Binding-site contacts:
Ligand atom C2 contacts residue SER142 of chain 1.B at 3.8 Å.
Ligand atom O1D contacts residue GLN114 of chain 1.B at 2.8 Å (h-bond).
Ligand atom O2A contacts residue ASN111 of chain 1.B at 3.6 Å.
Ligand atom C6 contacts residue ARG143 of chain 1.B at 3.8 Å.
Ligand atom C5' contacts residue GLN114 of chain 1.B at 3.9 Å.
Ligand atom O2B contacts residue ARG143 of chain 1.B at 3.4 Å (salt-bridge).
Ligand atom C2 contacts residue GLU188 of chain 1.B at 3.3 Å.
Ligand atom O2' contacts residue ARG143 of chain 1.B at 2.4 Å (salt-bridge).
Ligand atom N7 contacts residue ARG78 of chain 1.B at 3.6 Å.
Ligand atom C6 contacts residue ARG76 of chain 1.B at 3.4 Å.
Ligand atom C1' contacts residue ALA141 of chain 1.B at 3.8 Å (hydrophobic).
Ligand atom C2' contacts residue SER142 of chain 1.B at 3.9 Å.
Ligand atom O6 contacts residue ARG76 of chain 1.B at 3.4 Å (salt-bridge).
Ligand atom N3 contacts residue SER142 of chain 1.B at 3.4 Å (h-bond).
Ligand atom PC contacts residue ARG143 of chain 1.B at 3.9 Å.
Ligand atom C5 contacts residue ARG143 of chain 1.B at 3.5 Å.
Ligand atom C5 contacts residue ARG78 of chain 1.B at 3.8 Å.
Ligand atom O6 contacts residue ARG78 of chain 1.B at 2.8 Å (salt-bridge).
Ligand atom C2' contacts residue ARG143 of chain 1.B at 3.6 Å.
Ligand atom C2 contacts residue ALA141 of chain 1.B at 3.8 Å (hydrophobic).
Ligand atom C6 contacts residue ARG78 of chain 1.B at 3.6 Å.
Ligand atom N1 contacts residue GLU188 of chain 1.B at 3.1 Å (salt-bridge).
Ligand atom N7 contacts residue ARG143 of chain 1.B at 3.9 Å.
Ligand atom C1' contacts residue SER142 of chain 1.B at 3.9 Å.
Ligand atom N7 contacts residue ARG76 of chain 1.B at 3.7 Å.
Ligand atom O2C contacts residue ARG143 of chain 1.B at 3.2 Å (salt-bridge).
Ligand atom N2 contacts residue GLU188 of chain 1.B at 2.7 Å (salt-bridge).
Ligand atom C4 contacts residue ARG143 of chain 1.B at 3.6 Å.
Ligand atom N3 contacts residue ALA141 of chain 1.B at 3.7 Å.
Ligand atom N1 contacts residue ARG143 of chain 1.B at 3.8 Å.
Ligand atom N2 contacts residue SER142 of chain 1.B at 3.5 Å (h-bond).
Ligand atom O1C contacts residue ARG143 of chain 1.B at 3.1 Å.
Ligand atom C4' contacts residue ASP112 of chain 1.B at 3.9 Å.
Ligand atom C5 contacts residue ARG76 of chain 1.B at 3.4 Å.
Ligand atom C8 contacts residue ASN111 of chain 1.B at 3.3 Å.
Ligand atom O4' contacts residue ASP112 of chain 1.B at 3.5 Å (salt-bridge).
Ligand atom C2 contacts residue ARG143 of chain 1.B at 3.7 Å.
Ligand atom N2 contacts residue PRO162 of chain 1.B at 3.8 Å.
Ligand atom N7 contacts residue ASN111 of chain 1.B at 3.5 Å (h-bond).
Ligand atom O2' contacts residue SER142 of chain 1.B at 3.1 Å.

Sequence of chain 1.B:
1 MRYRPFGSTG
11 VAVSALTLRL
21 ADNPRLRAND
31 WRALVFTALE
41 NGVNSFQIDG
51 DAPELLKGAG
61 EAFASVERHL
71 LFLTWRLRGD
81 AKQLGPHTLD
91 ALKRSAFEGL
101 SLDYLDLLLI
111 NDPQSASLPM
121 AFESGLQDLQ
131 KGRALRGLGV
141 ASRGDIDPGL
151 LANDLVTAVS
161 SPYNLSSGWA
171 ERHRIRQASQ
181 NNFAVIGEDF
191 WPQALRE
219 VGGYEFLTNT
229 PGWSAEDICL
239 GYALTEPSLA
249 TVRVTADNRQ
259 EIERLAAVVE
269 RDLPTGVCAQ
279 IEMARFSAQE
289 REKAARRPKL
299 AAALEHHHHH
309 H

This protein binds this small molecule.
Small molecule (SMILES): Nc1nc2c(ncn2[C@@H]2O[C@H](CO[P](=O)(O)OP(=O)(O)O)[C@@H](O[P](=O)(O)OP(=O)(O)O)[C@H]2O)c(=O)[nH]1